Binding-site contacts:
Ligand atom C3 contacts residue THR132 of chain 1.B at 3.1 Å.
Ligand atom O3A contacts residue ARG48 of chain 1.B at 3.5 Å (salt-bridge).
Ligand atom C2 contacts residue ARG48 of chain 1.B at 3.9 Å.
Ligand atom O3 contacts residue ASP131 of chain 1.B at 3.4 Å (salt-bridge).
Ligand atom O5 contacts residue SER138 of chain 1.B at 3.6 Å.
Ligand atom O1P contacts residue ASN137 of chain 1.B at 3.9 Å.
Ligand atom P contacts residue THR135 of chain 1.B at 3.3 Å.
Ligand atom O1B contacts residue GLY82 of chain 1.B at 3.3 Å (h-bond).
Ligand atom O1P contacts residue THR135 of chain 1.B at 3.3 Å (h-bond).
Ligand atom O3A contacts residue ARG104 of chain 1.A at 3.9 Å.
Ligand atom O3 contacts residue GLU130 of chain 1.B at 3.0 Å (salt-bridge).
Ligand atom C5 contacts residue THR134 of chain 1.B at 3.8 Å.
Ligand atom O1P contacts residue GLY136 of chain 1.B at 3.0 Å (h-bond).
Ligand atom O3P contacts residue THR135 of chain 1.B at 2.6 Å (h-bond).
Ligand atom PB contacts residue ARG104 of chain 1.A at 3.9 Å.
Ligand atom O1B contacts residue LEU81 of chain 1.B at 3.2 Å (h-bond).
Ligand atom O1 contacts residue ARG48 of chain 1.B at 3.3 Å (salt-bridge).
Ligand atom O3B contacts residue ARG104 of chain 1.A at 2.8 Å (salt-bridge).
Ligand atom O1P contacts residue SER138 of chain 1.B at 3.5 Å (h-bond).
Ligand atom PB contacts residue ARG48 of chain 1.B at 3.5 Å.
Ligand atom O1P contacts residue THR134 of chain 1.B at 2.9 Å (h-bond).
Ligand atom O3P contacts residue THR134 of chain 1.B at 3.3 Å.
Ligand atom O1B contacts residue ARG48 of chain 1.B at 2.4 Å (salt-bridge).
Ligand atom P contacts residue SER138 of chain 1.B at 3.6 Å.
Ligand atom C2 contacts residue ASP131 of chain 1.B at 3.5 Å.
Ligand atom C2 contacts residue THR132 of chain 1.B at 3.9 Å.
Ligand atom O2P contacts residue SER138 of chain 1.B at 2.9 Å (h-bond).
Ligand atom P contacts residue GLY136 of chain 1.B at 3.9 Å.
Ligand atom O2 contacts residue ARG48 of chain 1.B at 2.8 Å (salt-bridge).
Ligand atom C3 contacts residue ASP131 of chain 1.B at 3.5 Å.
Ligand atom O1P contacts residue SER133 of chain 1.B at 3.5 Å.
Ligand atom O3B contacts residue LEU81 of chain 1.B at 3.7 Å.
Ligand atom P contacts residue THR134 of chain 1.B at 3.8 Å.
Ligand atom O2P contacts residue THR135 of chain 1.B at 3.4 Å (h-bond).
Ligand atom O2 contacts residue ASP131 of chain 1.B at 2.9 Å (salt-bridge).
Ligand atom O2B contacts residue LYS105 of chain 1.B at 2.7 Å (salt-bridge).
Ligand atom C4 contacts residue THR132 of chain 1.B at 3.8 Å.
Ligand atom C5 contacts residue THR132 of chain 1.B at 3.4 Å.
Ligand atom O2P contacts residue ASN137 of chain 1.B at 3.7 Å.
Ligand atom PB contacts residue LYS105 of chain 1.B at 3.9 Å.

The protein below binds the small molecule below.
Small molecule (SMILES): O=P(O)(O)OC[C@H]1O[C@H](O[P](=O)(O)OP(=O)(O)O)[C@H](O)[C@@H]1O

Sequence of chain 1.A:
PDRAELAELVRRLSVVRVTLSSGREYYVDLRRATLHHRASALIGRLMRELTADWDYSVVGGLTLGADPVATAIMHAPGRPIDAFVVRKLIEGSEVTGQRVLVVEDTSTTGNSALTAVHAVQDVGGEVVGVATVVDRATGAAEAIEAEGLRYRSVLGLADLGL

Sequence of chain 1.B:
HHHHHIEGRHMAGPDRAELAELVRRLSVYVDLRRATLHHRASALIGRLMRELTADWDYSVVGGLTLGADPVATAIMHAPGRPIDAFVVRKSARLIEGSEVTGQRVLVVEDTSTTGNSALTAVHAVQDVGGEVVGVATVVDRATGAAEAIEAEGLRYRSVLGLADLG